Binding-site contacts:
Ligand atom N2 contacts residue HIS326 of chain 1.G at 3.1 Å (h-bond).
Ligand atom C7 contacts residue HIS326 of chain 1.G at 3.9 Å.
Ligand atom O7 contacts residue ASN292 of chain 1.G at 3.9 Å.
Ligand atom C2 contacts residue ASN328 of chain 1.G at 2.5 Å.
Ligand atom C1 contacts residue ASN328 of chain 1.G at 1.5 Å.
Ligand atom C7 contacts residue ASN292 of chain 1.G at 4.3 Å.
Ligand atom C4 contacts residue ASN328 of chain 1.G at 4.3 Å.
Ligand atom O7 contacts residue ASN328 of chain 1.G at 3.2 Å (h-bond).
Ligand atom C3 contacts residue ASN328 of chain 1.G at 3.9 Å.
Ligand atom O5 contacts residue ASN328 of chain 1.G at 2.4 Å (h-bond).
Ligand atom O5 contacts residue THR410 of chain 1.G at 4.0 Å.
Ligand atom N2 contacts residue ASN328 of chain 1.G at 2.9 Å (h-bond).
Ligand atom O3 contacts residue HIS326 of chain 1.G at 4.5 Å.
Ligand atom C8 contacts residue HIS326 of chain 1.G at 3.7 Å.
Ligand atom O5 contacts residue SER408 of chain 1.G at 3.3 Å (h-bond).
Ligand atom C5 contacts residue ASN328 of chain 1.G at 3.8 Å.
Ligand atom C8 contacts residue ASN292 of chain 1.G at 3.4 Å.
Ligand atom C7 contacts residue ASN328 of chain 1.G at 3.2 Å.
Ligand atom C1 contacts residue SER408 of chain 1.G at 4.2 Å.
Ligand atom C1 contacts residue THR410 of chain 1.G at 3.9 Å.
Ligand atom C5 contacts residue SER408 of chain 1.G at 4.2 Å.
Ligand atom C2 contacts residue HIS326 of chain 1.G at 4.1 Å.
Ligand atom C6 contacts residue SER408 of chain 1.G at 3.9 Å.
Ligand atom C8 contacts residue THR294 of chain 1.G at 3.6 Å.
Ligand atom C8 contacts residue ASN328 of chain 1.G at 4.2 Å.
Ligand atom O6 contacts residue SER408 of chain 1.G at 3.2 Å (h-bond).
Ligand atom C3 contacts residue HIS326 of chain 1.G at 4.1 Å.

A protein and the small-molecule ligand that binds it are described below.
Small molecule (SMILES): CC(=O)N[C@H]1[C@H](O[C@H]2[C@H](O)[C@@H](NC(C)=O)CO[C@@H]2CO)O[C@H](CO)[C@@H](O[C@@H]2O[C@H](CO)[C@@H](O)[C@H](O)[C@@H]2O)[C@@H]1O

Sequence of chain 1.G:
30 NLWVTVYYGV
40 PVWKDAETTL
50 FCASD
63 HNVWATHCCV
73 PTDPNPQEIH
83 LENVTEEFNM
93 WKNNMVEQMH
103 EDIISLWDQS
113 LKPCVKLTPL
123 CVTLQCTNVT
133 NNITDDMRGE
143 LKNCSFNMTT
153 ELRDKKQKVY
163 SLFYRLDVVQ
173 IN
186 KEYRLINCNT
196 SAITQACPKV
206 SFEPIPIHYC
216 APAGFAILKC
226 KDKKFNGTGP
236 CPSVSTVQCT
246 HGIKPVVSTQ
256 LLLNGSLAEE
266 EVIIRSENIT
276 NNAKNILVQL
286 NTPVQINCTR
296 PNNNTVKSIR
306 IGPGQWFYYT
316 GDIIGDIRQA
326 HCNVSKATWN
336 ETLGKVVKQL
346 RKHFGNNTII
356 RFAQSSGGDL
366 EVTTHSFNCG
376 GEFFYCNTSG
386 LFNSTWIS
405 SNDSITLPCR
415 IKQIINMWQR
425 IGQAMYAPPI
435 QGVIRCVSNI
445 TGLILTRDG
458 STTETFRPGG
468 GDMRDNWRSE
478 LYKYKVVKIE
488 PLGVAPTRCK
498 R